Binding-site contacts:
Ligand atom C18 contacts residue VAL409 of chain 1.A at 4.4 Å (hydrophobic).
Ligand atom O1 contacts residue HIS413 of chain 1.A at 3.6 Å (h-bond).
Ligand atom C19 contacts residue VAL409 of chain 1.A at 4.0 Å (hydrophobic).
Ligand atom C18 contacts residue LEU405 of chain 1.A at 4.1 Å (hydrophobic).
Ligand atom C10 contacts residue PHE412 of chain 1.A at 4.5 Å (hydrophobic).
Ligand atom C27 contacts residue TYR351 of chain 1.A at 4.1 Å (hydrophobic).
Ligand atom C11 contacts residue VAL408 of chain 1.A at 4.0 Å (hydrophobic).
Ligand atom C3 contacts residue HIS413 of chain 1.A at 4.2 Å.
Ligand atom C19 contacts residue PHE412 of chain 1.A at 4.0 Å (hydrophobic).
Ligand atom C21 contacts residue TYR351 of chain 1.A at 3.7 Å (hydrophobic).
Ligand atom C20 contacts residue LEU405 of chain 1.A at 4.2 Å (hydrophobic).
Ligand atom C23 contacts residue TYR351 of chain 1.A at 4.1 Å (hydrophobic).
Ligand atom C12 contacts residue VAL408 of chain 1.A at 4.5 Å (hydrophobic).
Ligand atom C4 contacts residue HIS413 of chain 1.A at 3.9 Å.
Ligand atom C20 contacts residue TYR351 of chain 1.A at 4.5 Å (hydrophobic).
Ligand atom C2 contacts residue PHE412 of chain 1.A at 3.2 Å (hydrophobic).
Ligand atom C1 contacts residue PHE412 of chain 1.A at 3.5 Å (hydrophobic).
Ligand atom C27 contacts residue CYS355 of chain 1.A at 4.4 Å (hydrophobic).

Sequence of chain 1.A:
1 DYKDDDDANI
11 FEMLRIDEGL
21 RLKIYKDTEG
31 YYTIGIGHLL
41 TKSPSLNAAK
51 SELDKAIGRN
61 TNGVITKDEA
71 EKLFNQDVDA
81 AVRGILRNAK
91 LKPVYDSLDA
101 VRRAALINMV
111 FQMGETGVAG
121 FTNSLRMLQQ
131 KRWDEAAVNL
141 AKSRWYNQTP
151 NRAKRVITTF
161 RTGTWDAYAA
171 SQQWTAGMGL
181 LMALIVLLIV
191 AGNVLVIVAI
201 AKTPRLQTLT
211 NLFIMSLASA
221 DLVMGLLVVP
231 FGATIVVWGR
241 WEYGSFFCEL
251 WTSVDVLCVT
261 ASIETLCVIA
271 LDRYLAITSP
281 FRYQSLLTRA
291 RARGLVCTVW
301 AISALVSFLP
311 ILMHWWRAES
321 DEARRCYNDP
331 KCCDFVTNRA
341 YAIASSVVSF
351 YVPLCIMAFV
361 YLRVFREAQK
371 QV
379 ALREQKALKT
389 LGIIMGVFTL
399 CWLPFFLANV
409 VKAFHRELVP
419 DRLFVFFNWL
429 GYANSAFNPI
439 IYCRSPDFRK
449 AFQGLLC

This protein binds this small molecule.
Small molecule (SMILES): CC(C)CCC[C@@H](C)[C@H]1CC[C@H]2[C@@H]3CC=C4C[C@@H](O)CC[C@]4(C)[C@H]3CC[C@]12C